Sequence of chain 17.C:
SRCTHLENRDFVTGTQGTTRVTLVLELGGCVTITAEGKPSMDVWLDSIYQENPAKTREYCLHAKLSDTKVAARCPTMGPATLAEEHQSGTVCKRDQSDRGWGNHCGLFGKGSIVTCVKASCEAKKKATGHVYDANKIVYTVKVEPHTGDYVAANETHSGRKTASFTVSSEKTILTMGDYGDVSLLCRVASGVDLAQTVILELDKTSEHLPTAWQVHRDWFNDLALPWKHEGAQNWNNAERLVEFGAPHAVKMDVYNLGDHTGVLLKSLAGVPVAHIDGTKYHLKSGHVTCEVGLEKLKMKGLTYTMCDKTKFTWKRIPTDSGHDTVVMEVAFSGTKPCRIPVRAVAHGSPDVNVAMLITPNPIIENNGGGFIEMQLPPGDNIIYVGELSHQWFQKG

Sequence of chain 17.A:
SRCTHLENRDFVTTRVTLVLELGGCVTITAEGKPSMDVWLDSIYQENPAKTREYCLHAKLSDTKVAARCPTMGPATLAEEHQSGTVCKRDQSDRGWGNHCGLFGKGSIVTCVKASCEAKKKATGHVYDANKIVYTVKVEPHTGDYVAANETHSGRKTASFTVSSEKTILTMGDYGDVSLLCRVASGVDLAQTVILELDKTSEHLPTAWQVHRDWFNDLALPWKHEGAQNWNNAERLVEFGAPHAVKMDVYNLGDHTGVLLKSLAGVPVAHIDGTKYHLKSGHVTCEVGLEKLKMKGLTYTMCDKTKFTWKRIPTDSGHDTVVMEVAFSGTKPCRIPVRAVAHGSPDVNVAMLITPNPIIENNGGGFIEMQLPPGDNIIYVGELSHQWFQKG

Binding-site contacts:
Ligand atom C4 contacts residue HIS104 of chain 17.C at 4.0 Å.
Ligand atom C3 contacts residue HIS104 of chain 17.C at 3.7 Å.
Ligand atom C7 contacts residue ASN154 of chain 17.A at 3.5 Å.
Ligand atom C1 contacts residue HIS104 of chain 17.C at 3.5 Å.
Ligand atom C4 contacts residue ASN154 of chain 17.A at 4.2 Å.
Ligand atom O7 contacts residue ASN154 of chain 17.A at 3.2 Å (h-bond).
Ligand atom C3 contacts residue ASN154 of chain 17.A at 3.8 Å.
Ligand atom C2 contacts residue HIS104 of chain 17.C at 4.2 Å.
Ligand atom C6 contacts residue HIS104 of chain 17.C at 3.8 Å.
Ligand atom C1 contacts residue ASN154 of chain 17.A at 1.4 Å.
Ligand atom O5 contacts residue ASN154 of chain 17.A at 2.3 Å (h-bond).
Ligand atom N2 contacts residue ASN154 of chain 17.A at 3.0 Å (h-bond).
Ligand atom O6 contacts residue HIS104 of chain 17.C at 3.6 Å.
Ligand atom C5 contacts residue HIS104 of chain 17.C at 3.4 Å.
Ligand atom O5 contacts residue HIS104 of chain 17.C at 3.7 Å.
Ligand atom C5 contacts residue ASN154 of chain 17.A at 3.6 Å.
Ligand atom C2 contacts residue ASN154 of chain 17.A at 2.5 Å.
Ligand atom O4 contacts residue HIS104 of chain 17.C at 3.8 Å.

The small molecule below binds the protein below.
Small molecule (SMILES): CC(=O)N[C@@H]1[C@@H](O)[C@H](O)[C@@H](CO)O[C@H]1O